Binding-site contacts:
Ligand atom C7 contacts residue ASN54 of chain 1.C at 3.4 Å.
Ligand atom C5 contacts residue ASN37 of chain 1.C at 4.5 Å.
Ligand atom O3 contacts residue GLU35 of chain 1.C at 4.2 Å.
Ligand atom C4 contacts residue GLU35 of chain 1.C at 2.9 Å.
Ligand atom C5 contacts residue ASN54 of chain 1.C at 3.7 Å.
Ligand atom N2 contacts residue ASN54 of chain 1.C at 2.9 Å (h-bond).
Ligand atom C6 contacts residue ASN37 of chain 1.C at 4.4 Å.
Ligand atom C5 contacts residue GLU35 of chain 1.C at 3.5 Å.
Ligand atom O7 contacts residue ASN54 of chain 1.C at 3.2 Å (h-bond).
Ligand atom O4 contacts residue GLU35 of chain 1.C at 3.4 Å (salt-bridge).
Ligand atom O7 contacts residue ASN36 of chain 1.C at 3.1 Å (h-bond).
Ligand atom C6 contacts residue GLU35 of chain 1.C at 3.4 Å.
Ligand atom C3 contacts residue ASN54 of chain 1.C at 3.8 Å.
Ligand atom O6 contacts residue ASN37 of chain 1.C at 3.8 Å.
Ligand atom C2 contacts residue ASN54 of chain 1.C at 2.5 Å.
Ligand atom C3 contacts residue GLU35 of chain 1.C at 4.0 Å.
Ligand atom C7 contacts residue ASN36 of chain 1.C at 4.2 Å.
Ligand atom O6 contacts residue GLU35 of chain 1.C at 4.0 Å.
Ligand atom C2 contacts residue GLU35 of chain 1.C at 4.3 Å.
Ligand atom O5 contacts residue GLU35 of chain 1.C at 3.9 Å.
Ligand atom O5 contacts residue ASN37 of chain 1.C at 3.3 Å (h-bond).
Ligand atom C4 contacts residue ASN54 of chain 1.C at 4.2 Å.
Ligand atom O5 contacts residue ASN54 of chain 1.C at 2.4 Å (h-bond).
Ligand atom C1 contacts residue ASN54 of chain 1.C at 1.5 Å.
Ligand atom C1 contacts residue ASN37 of chain 1.C at 4.0 Å.

This protein binds this small molecule.
Small molecule (SMILES): CC(=O)N[C@@H]1[C@@H](O)[C@H](O)[C@@H](CO)O[C@H]1O

Sequence of chain 1.C:
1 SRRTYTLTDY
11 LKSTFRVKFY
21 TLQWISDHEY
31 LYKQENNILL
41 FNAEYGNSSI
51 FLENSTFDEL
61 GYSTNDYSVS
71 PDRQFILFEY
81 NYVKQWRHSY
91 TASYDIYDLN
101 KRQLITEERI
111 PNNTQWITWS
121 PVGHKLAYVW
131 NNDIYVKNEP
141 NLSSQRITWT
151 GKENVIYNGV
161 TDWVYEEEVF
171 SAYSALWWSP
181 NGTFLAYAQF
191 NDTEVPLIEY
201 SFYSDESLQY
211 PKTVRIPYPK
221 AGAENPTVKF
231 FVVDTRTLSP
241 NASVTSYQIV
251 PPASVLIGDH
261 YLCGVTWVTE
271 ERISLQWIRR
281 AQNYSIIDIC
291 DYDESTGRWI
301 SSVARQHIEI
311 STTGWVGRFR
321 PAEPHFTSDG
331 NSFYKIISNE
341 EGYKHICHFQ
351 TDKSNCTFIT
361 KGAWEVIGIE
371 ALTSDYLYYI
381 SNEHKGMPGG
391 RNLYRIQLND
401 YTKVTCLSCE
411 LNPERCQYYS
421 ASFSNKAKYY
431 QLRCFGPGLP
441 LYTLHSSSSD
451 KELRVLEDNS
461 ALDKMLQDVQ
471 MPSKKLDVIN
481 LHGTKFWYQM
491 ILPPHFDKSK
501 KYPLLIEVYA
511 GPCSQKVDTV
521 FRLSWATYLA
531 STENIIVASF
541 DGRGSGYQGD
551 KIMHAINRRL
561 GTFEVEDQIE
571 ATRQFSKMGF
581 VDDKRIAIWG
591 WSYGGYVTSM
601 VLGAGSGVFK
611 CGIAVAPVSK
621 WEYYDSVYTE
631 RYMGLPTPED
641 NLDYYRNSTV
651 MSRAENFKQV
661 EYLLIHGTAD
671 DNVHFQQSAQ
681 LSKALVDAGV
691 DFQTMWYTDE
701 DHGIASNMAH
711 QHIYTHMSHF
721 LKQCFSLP